Binding-site contacts:
Ligand atom O2 contacts residue TRP63 of chain 1.A at 3.6 Å (h-bond).
Ligand atom O4 contacts residue TRP63 of chain 1.A at 4.1 Å.
Ligand atom C2 contacts residue TRP231 of chain 1.A at 3.6 Å (hydrophobic).
Ligand atom O1 contacts residue LYS16 of chain 1.A at 2.7 Å (salt-bridge).
Ligand atom C2 contacts residue LYS16 of chain 1.A at 3.9 Å.
Ligand atom O2 contacts residue TRP231 of chain 1.A at 3.5 Å.
Ligand atom O3 contacts residue GLU112 of chain 1.A at 3.8 Å.
Ligand atom C3 contacts residue TRP63 of chain 1.A at 3.8 Å (hydrophobic).
Ligand atom C2 contacts residue ASP66 of chain 1.A at 3.4 Å.
Ligand atom C2 contacts residue GLU112 of chain 1.A at 3.9 Å.
Ligand atom C6 contacts residue GLU154 of chain 1.A at 4.0 Å.
Ligand atom O2 contacts residue LYS16 of chain 1.A at 3.1 Å (salt-bridge).
Ligand atom O4 contacts residue TRP341 of chain 1.A at 3.8 Å.
Ligand atom O2 contacts residue ASP66 of chain 1.A at 2.7 Å (salt-bridge).
Ligand atom O6 contacts residue TYR156 of chain 1.A at 3.2 Å (h-bond).
Ligand atom O5 contacts residue TRP231 of chain 1.A at 4.1 Å.
Ligand atom O3 contacts residue TRP63 of chain 1.A at 3.5 Å (h-bond).
Ligand atom O3 contacts residue ARG67 of chain 1.A at 3.3 Å (salt-bridge).
Ligand atom O2 contacts residue GLU112 of chain 1.A at 2.8 Å (salt-bridge).
Ligand atom C4 contacts residue TYR156 of chain 1.A at 4.1 Å (hydrophobic).
Ligand atom O6 contacts residue PHE157 of chain 1.A at 4.0 Å.
Ligand atom O3 contacts residue ALA64 of chain 1.A at 3.2 Å.
Ligand atom C6 contacts residue PRO155 of chain 1.A at 3.9 Å (hydrophobic).
Ligand atom C6 contacts residue TRP341 of chain 1.A at 3.8 Å (hydrophobic).
Ligand atom O3 contacts residue TRP341 of chain 1.A at 3.8 Å.
Ligand atom O6 contacts residue GLU154 of chain 1.A at 3.2 Å (salt-bridge).
Ligand atom O4 contacts residue ARG67 of chain 1.A at 3.1 Å (salt-bridge).
Ligand atom O5 contacts residue TYR156 of chain 1.A at 3.4 Å.
Ligand atom O3 contacts residue ASP66 of chain 1.A at 2.4 Å (salt-bridge).
Ligand atom O6 contacts residue PRO155 of chain 1.A at 3.3 Å.
Ligand atom C4 contacts residue TRP341 of chain 1.A at 3.7 Å (hydrophobic).
Ligand atom C1 contacts residue ASP15 of chain 1.A at 3.8 Å.
Ligand atom C3 contacts residue ASP66 of chain 1.A at 3.4 Å.
Ligand atom O1 contacts residue ASN13 of chain 1.A at 3.5 Å (h-bond).
Ligand atom C1 contacts residue LYS16 of chain 1.A at 3.6 Å.
Ligand atom O1 contacts residue ASP15 of chain 1.A at 3.0 Å (salt-bridge).
Ligand atom C1 contacts residue TYR156 of chain 1.A at 3.7 Å (hydrophobic).
Ligand atom C6 contacts residue TYR156 of chain 1.A at 3.7 Å (hydrophobic).
Ligand atom O2 contacts residue ALA64 of chain 1.A at 3.1 Å.
Ligand atom C1 contacts residue TRP231 of chain 1.A at 3.6 Å (hydrophobic).

Sequence of chain 1.A:
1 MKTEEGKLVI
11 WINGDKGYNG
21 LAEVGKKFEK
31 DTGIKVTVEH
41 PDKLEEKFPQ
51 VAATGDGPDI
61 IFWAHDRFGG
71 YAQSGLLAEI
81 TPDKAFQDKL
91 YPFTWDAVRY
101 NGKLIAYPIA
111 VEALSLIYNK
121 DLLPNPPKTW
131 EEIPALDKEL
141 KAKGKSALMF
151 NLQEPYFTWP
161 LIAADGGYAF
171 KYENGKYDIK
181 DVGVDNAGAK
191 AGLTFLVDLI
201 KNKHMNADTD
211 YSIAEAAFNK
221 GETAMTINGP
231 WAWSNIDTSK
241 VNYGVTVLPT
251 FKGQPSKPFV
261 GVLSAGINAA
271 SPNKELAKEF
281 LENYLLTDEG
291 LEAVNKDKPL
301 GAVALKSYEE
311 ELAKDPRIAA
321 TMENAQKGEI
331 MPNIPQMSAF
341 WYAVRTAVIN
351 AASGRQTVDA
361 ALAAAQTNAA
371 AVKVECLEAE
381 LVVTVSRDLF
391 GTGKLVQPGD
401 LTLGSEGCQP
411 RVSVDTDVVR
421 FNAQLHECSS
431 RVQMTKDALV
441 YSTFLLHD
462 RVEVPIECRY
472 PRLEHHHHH

This small molecule binds to this protein.
Small molecule (SMILES): OC[C@H]1O[C@H](O[C@H]2[C@H](O)[C@@H](O)[C@@H](O)O[C@@H]2CO)[C@H](O)[C@@H](O)[C@@H]1O